Sequence of chain 1.D:
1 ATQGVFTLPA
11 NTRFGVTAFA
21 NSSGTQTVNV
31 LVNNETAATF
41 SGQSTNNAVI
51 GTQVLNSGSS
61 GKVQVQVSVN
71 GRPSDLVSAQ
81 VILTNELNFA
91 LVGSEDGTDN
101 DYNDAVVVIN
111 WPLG

Binding-site contacts:
Ligand atom C5 contacts residue GLY114 of chain 1.D at 4.1 Å.
Ligand atom C2 contacts residue SER22 of chain 1.A at 3.5 Å.
Ligand atom C3 contacts residue ASP99 of chain 1.A at 3.1 Å.
Ligand atom O4 contacts residue SER22 of chain 1.A at 3.4 Å.
Ligand atom C4 contacts residue ASP99 of chain 1.A at 3.9 Å.
Ligand atom C5 contacts residue SER23 of chain 1.A at 3.9 Å.
Ligand atom O3 contacts residue ASP101 of chain 1.A at 2.9 Å (salt-bridge).
Ligand atom C4 contacts residue GLY114 of chain 1.D at 3.4 Å.
Ligand atom O3 contacts residue ASP99 of chain 1.A at 2.5 Å (salt-bridge).
Ligand atom O2 contacts residue GLU95 of chain 1.A at 3.4 Å (salt-bridge).
Ligand atom C2 contacts residue ASP104 of chain 1.A at 3.3 Å.
Ligand atom O2 contacts residue ASP99 of chain 1.A at 3.7 Å.
Ligand atom O3 contacts residue CA1 of chain 1.F at 2.5 Å.
Ligand atom C2 contacts residue CA1 of chain 1.G at 3.8 Å.
Ligand atom O2 contacts residue ASP104 of chain 1.A at 3.2 Å (salt-bridge).
Ligand atom O4 contacts residue CA1 of chain 1.G at 2.5 Å.
Ligand atom O3 contacts residue CA1 of chain 1.G at 2.5 Å.
Ligand atom O4 contacts residue GLY114 of chain 1.D at 2.5 Å (h-bond).
Ligand atom C3 contacts residue CA1 of chain 1.F at 3.4 Å.
Ligand atom O3 contacts residue ASP104 of chain 1.A at 3.0 Å (salt-bridge).
Ligand atom C1 contacts residue ASP96 of chain 1.A at 3.8 Å.
Ligand atom O4 contacts residue ASP104 of chain 1.A at 3.9 Å.
Ligand atom C2 contacts residue CA1 of chain 1.F at 3.3 Å.
Ligand atom O2 contacts residue CA1 of chain 1.F at 2.5 Å.
Ligand atom C3 contacts residue ASP104 of chain 1.A at 3.7 Å.
Ligand atom O4 contacts residue ASN21 of chain 1.A at 3.0 Å (h-bond).
Ligand atom C1 contacts residue SER22 of chain 1.A at 3.3 Å.
Ligand atom O2 contacts residue ASP96 of chain 1.A at 2.6 Å (salt-bridge).
Ligand atom C3 contacts residue CA1 of chain 1.G at 3.4 Å.
Ligand atom C6 contacts residue THR45 of chain 1.A at 4.1 Å.
Ligand atom O2 contacts residue GLY97 of chain 1.A at 4.1 Å.
Ligand atom C6 contacts residue SER23 of chain 1.A at 3.4 Å.
Ligand atom O5 contacts residue SER23 of chain 1.A at 2.9 Å (h-bond).
Ligand atom O4 contacts residue ASP101 of chain 1.A at 4.1 Å.
Ligand atom O6 contacts residue GLY114 of chain 1.D at 3.6 Å.
Ligand atom C6 contacts residue GLY114 of chain 1.D at 3.7 Å.
Ligand atom C1 contacts residue SER23 of chain 1.A at 3.8 Å.
Ligand atom C2 contacts residue ASP96 of chain 1.A at 3.5 Å.
Ligand atom C4 contacts residue CA1 of chain 1.G at 3.4 Å.
Ligand atom O5 contacts residue SER22 of chain 1.A at 3.5 Å (h-bond).

Sequence of chain 1.A:
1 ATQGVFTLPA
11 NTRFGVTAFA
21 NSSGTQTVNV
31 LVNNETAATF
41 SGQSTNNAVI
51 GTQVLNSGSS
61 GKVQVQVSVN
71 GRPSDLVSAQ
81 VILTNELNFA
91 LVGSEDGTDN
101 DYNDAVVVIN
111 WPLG

A protein and the small-molecule ligand that binds it are described below.
Small molecule (SMILES): OC[C@@H]1O[C@@H](O)[C@@H](O)[C@H](O)[C@@H]1O